Binding-site contacts:
Ligand atom S17 contacts residue PHE177 of chain 1.A at 3.8 Å.
Ligand atom N23 contacts residue GLU178 of chain 1.A at 3.9 Å.
Ligand atom C13 contacts residue PHE177 of chain 1.A at 3.9 Å (hydrophobic).
Ligand atom N05 contacts residue LEU354 of chain 1.A at 3.5 Å.
Ligand atom C12 contacts residue PHE177 of chain 1.A at 3.7 Å (hydrophobic).
Ligand atom C04 contacts residue PHE177 of chain 1.A at 3.8 Å (hydrophobic).
Ligand atom C11 contacts residue LEU354 of chain 1.A at 3.8 Å (hydrophobic).
Ligand atom N24 contacts residue GLU178 of chain 1.A at 3.2 Å (salt-bridge).
Ligand atom C03 contacts residue PHE177 of chain 1.A at 3.6 Å (hydrophobic).
Ligand atom N01 contacts residue PHE177 of chain 1.A at 3.9 Å.
Ligand atom C04 contacts residue ASN358 of chain 1.A at 3.7 Å.
Ligand atom N15 contacts residue ALA72 of chain 1.A at 3.9 Å.
Ligand atom N05 contacts residue ASN358 of chain 1.A at 2.6 Å (h-bond).
Ligand atom N01 contacts residue MET375 of chain 1.A at 3.5 Å.
Ligand atom C16 contacts residue PHE177 of chain 1.A at 3.5 Å (hydrophobic).
Ligand atom C09 contacts residue VAL93 of chain 1.A at 3.9 Å (hydrophobic).
Ligand atom C02 contacts residue GLU178 of chain 1.A at 3.5 Å.
Ligand atom C13 contacts residue ILE379 of chain 1.A at 4.0 Å (hydrophobic).
Ligand atom C02 contacts residue PHE177 of chain 1.A at 3.5 Å (hydrophobic).
Ligand atom C22 contacts residue LEU372 of chain 1.A at 3.2 Å (hydrophobic).
Ligand atom C16 contacts residue GLU178 of chain 1.A at 3.9 Å.
Ligand atom S17 contacts residue GLU178 of chain 1.A at 4.0 Å.
Ligand atom N05 contacts residue MET186 of chain 1.A at 3.8 Å.
Ligand atom C21 contacts residue TYR376 of chain 1.A at 3.3 Å (hydrophobic).
Ligand atom C22 contacts residue MET375 of chain 1.A at 3.5 Å (hydrophobic).
Ligand atom C19 contacts residue GLU178 of chain 1.A at 4.0 Å.
Ligand atom C10 contacts residue VAL93 of chain 1.A at 3.7 Å (hydrophobic).
Ligand atom C06 contacts residue PHE177 of chain 1.A at 4.0 Å (hydrophobic).
Ligand atom N20 contacts residue TYR376 of chain 1.A at 3.5 Å.
Ligand atom C21 contacts residue ILE379 of chain 1.A at 3.3 Å (hydrophobic).
Ligand atom N01 contacts residue GLU178 of chain 1.A at 2.8 Å (salt-bridge).
Ligand atom C21 contacts residue MET375 of chain 1.A at 3.5 Å (hydrophobic).
Ligand atom N20 contacts residue ILE379 of chain 1.A at 3.0 Å.
Ligand atom C04 contacts residue LEU354 of chain 1.A at 3.9 Å (hydrophobic).
Ligand atom C18 contacts residue GLU178 of chain 1.A at 3.3 Å.
Ligand atom N23 contacts residue LEU372 of chain 1.A at 3.7 Å.
Ligand atom C10 contacts residue TRP351 of chain 1.A at 3.6 Å (hydrophobic).
Ligand atom N24 contacts residue PHE177 of chain 1.A at 3.6 Å.
Ligand atom C11 contacts residue LEU94 of chain 1.A at 3.6 Å (hydrophobic).
Ligand atom C12 contacts residue LEU354 of chain 1.A at 4.0 Å (hydrophobic).

The small molecule below binds the protein below.
Small molecule (SMILES): N#Cc1c(N)nc(SCc2ncc[nH]2)c(C#N)c1-c1ccccc1

Sequence of chain 1.A:
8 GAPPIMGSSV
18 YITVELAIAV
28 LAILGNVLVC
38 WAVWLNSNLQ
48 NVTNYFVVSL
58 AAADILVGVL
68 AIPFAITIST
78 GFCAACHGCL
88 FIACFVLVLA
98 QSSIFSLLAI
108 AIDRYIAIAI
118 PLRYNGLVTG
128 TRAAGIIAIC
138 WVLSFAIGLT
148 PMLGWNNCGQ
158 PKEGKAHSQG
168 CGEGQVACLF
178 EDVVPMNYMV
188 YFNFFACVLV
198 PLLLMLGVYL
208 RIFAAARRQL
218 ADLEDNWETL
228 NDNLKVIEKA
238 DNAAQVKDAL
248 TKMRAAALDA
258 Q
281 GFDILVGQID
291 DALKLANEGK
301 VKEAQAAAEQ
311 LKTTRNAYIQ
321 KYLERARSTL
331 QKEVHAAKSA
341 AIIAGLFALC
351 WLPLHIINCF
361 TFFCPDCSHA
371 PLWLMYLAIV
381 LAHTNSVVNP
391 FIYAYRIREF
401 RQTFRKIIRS